Sequence of chain 6.A:
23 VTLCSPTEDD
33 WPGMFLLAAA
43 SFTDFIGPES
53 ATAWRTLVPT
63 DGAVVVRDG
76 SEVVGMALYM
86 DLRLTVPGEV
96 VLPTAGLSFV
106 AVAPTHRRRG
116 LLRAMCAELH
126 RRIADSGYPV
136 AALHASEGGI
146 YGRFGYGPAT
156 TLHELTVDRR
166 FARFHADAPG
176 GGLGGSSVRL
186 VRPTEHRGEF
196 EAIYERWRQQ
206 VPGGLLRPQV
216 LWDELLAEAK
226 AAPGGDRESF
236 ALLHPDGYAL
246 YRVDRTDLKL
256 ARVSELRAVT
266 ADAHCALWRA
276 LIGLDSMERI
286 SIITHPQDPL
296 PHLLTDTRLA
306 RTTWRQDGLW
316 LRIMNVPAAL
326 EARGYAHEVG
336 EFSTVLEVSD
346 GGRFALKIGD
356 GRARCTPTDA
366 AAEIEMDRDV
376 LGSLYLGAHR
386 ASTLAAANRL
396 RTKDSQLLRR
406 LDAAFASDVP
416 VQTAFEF

This small molecule binds to this protein.
Small molecule (SMILES): CC[C@H]1CCc2c(sc3nc(SCC(=O)NCCN4CCCCC4)nc(N)c23)C1

Binding-site contacts:
Ligand atom C10 contacts residue ASP46 of chain 6.A at 3.7 Å.
Ligand atom S29 contacts residue TRP56 of chain 6.A at 3.9 Å.
Ligand atom C02 contacts residue TRP56 of chain 6.A at 3.7 Å (hydrophobic).
Ligand atom C22 contacts residue TRP56 of chain 6.A at 3.6 Å (hydrophobic).
Ligand atom N03 contacts residue PHE422 of chain 6.A at 3.9 Å.
Ligand atom N18 contacts residue TRP56 of chain 6.A at 3.5 Å (h-bond).
Ligand atom C23 contacts residue PHE104 of chain 6.A at 3.7 Å (hydrophobic).
Ligand atom C26 contacts residue TRP33 of chain 6.A at 3.1 Å (hydrophobic).
Ligand atom N01 contacts residue SER103 of chain 6.A at 2.8 Å (h-bond).
Ligand atom C23 contacts residue ALA53 of chain 6.A at 3.7 Å (hydrophobic).
Ligand atom C02 contacts residue SER103 of chain 6.A at 3.9 Å.
Ligand atom N01 contacts residue TRP56 of chain 6.A at 3.8 Å.
Ligand atom C12 contacts residue GOL1 of chain 6.D at 3.9 Å.
Ligand atom C07 contacts residue GLU421 of chain 6.A at 3.9 Å.
Ligand atom C28 contacts residue PHE104 of chain 6.A at 4.0 Å (hydrophobic).
Ligand atom N01 contacts residue MET85 of chain 6.A at 3.7 Å.
Ligand atom C14 contacts residue PHE104 of chain 6.A at 3.8 Å (hydrophobic).
Ligand atom C06 contacts residue GLU421 of chain 6.A at 3.6 Å.
Ligand atom C25 contacts residue ARG57 of chain 6.A at 3.7 Å.
Ligand atom C26 contacts residue ALA53 of chain 6.A at 3.9 Å (hydrophobic).
Ligand atom C26 contacts residue PHE37 of chain 6.A at 3.9 Å (hydrophobic).
Ligand atom C09 contacts residue GLU421 of chain 6.A at 3.2 Å.
Ligand atom C13 contacts residue PHE44 of chain 6.A at 3.7 Å (hydrophobic).
Ligand atom C15 contacts residue ASP46 of chain 6.A at 3.8 Å.
Ligand atom S29 contacts residue ALA53 of chain 6.A at 3.6 Å.
Ligand atom C24 contacts residue PHE104 of chain 6.A at 4.0 Å (hydrophobic).
Ligand atom N01 contacts residue PHE422 of chain 6.A at 2.7 Å (h-bond).
Ligand atom C21 contacts residue TRP56 of chain 6.A at 3.6 Å (hydrophobic).
Ligand atom N08 contacts residue PHE422 of chain 6.A at 3.8 Å.
Ligand atom C04 contacts residue TRP56 of chain 6.A at 3.6 Å (hydrophobic).
Ligand atom N03 contacts residue TRP56 of chain 6.A at 3.7 Å.
Ligand atom C16 contacts residue ASP46 of chain 6.A at 3.1 Å.
Ligand atom C20 contacts residue TRP56 of chain 6.A at 3.6 Å (hydrophobic).
Ligand atom C19 contacts residue TRP56 of chain 6.A at 3.5 Å (hydrophobic).
Ligand atom C02 contacts residue PHE422 of chain 6.A at 3.7 Å (hydrophobic).
Ligand atom C06 contacts residue TRP56 of chain 6.A at 3.8 Å (hydrophobic).
Ligand atom C28 contacts residue SER103 of chain 6.A at 3.8 Å.
Ligand atom C26 contacts residue ARG57 of chain 6.A at 3.6 Å.
Ligand atom C22 contacts residue PHE104 of chain 6.A at 3.8 Å (hydrophobic).
Ligand atom O17 contacts residue GLU421 of chain 6.A at 3.6 Å.